Sequence of chain 1.EB:
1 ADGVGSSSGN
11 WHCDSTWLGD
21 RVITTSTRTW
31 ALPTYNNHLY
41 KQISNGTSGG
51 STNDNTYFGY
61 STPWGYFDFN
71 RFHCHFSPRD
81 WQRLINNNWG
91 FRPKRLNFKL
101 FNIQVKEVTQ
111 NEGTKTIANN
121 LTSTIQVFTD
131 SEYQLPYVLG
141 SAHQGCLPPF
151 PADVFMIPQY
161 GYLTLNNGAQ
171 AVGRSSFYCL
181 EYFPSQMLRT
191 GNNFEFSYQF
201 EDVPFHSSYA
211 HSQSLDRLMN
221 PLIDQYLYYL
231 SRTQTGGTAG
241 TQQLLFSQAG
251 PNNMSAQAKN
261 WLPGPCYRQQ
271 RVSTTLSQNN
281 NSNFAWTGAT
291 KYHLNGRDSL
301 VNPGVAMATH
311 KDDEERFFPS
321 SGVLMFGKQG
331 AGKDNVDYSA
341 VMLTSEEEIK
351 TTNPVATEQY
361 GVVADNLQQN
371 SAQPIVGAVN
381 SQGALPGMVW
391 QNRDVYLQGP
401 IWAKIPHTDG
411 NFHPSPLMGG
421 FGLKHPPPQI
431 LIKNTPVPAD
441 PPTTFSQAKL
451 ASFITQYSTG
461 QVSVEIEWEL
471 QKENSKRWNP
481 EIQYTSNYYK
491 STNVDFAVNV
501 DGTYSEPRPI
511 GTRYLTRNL

This small molecule binds to this protein.
Small molecule (SMILES): Nc1ccn([C@H]2C[C@H](O)[C@@H](COP(=O)(O)O)O2)c(=O)n1

Binding-site contacts:
Ligand atom C3' contacts residue DA1 of chain 1.RF at 2.6 Å.
Ligand atom C4 contacts residue ASP202 of chain 1.EB at 3.0 Å.
Ligand atom C4' contacts residue DA1 of chain 1.RF at 4.0 Å.
Ligand atom N4 contacts residue PRO204 of chain 1.EB at 4.2 Å.
Ligand atom O2 contacts residue DA1 of chain 1.RF at 3.4 Å (h-bond).
Ligand atom C6 contacts residue ASP202 of chain 1.EB at 4.3 Å.
Ligand atom C1' contacts residue DA1 of chain 1.RF at 3.9 Å.
Ligand atom C2 contacts residue PRO204 of chain 1.EB at 4.3 Å (hydrophobic).
Ligand atom C2' contacts residue PRO204 of chain 1.EB at 4.0 Å (hydrophobic).
Ligand atom C6 contacts residue PRO204 of chain 1.EB at 3.9 Å (hydrophobic).
Ligand atom C2' contacts residue DA1 of chain 1.RF at 2.9 Å.
Ligand atom C4 contacts residue PRO204 of chain 1.EB at 3.8 Å (hydrophobic).
Ligand atom C2 contacts residue DA1 of chain 1.RF at 4.2 Å.
Ligand atom N4 contacts residue ASP202 of chain 1.EB at 2.4 Å (salt-bridge).
Ligand atom O3' contacts residue DA1 of chain 1.RF at 1.6 Å.
Ligand atom C5 contacts residue VAL203 of chain 1.EB at 3.8 Å (hydrophobic).
Ligand atom N4 contacts residue VAL203 of chain 1.EB at 3.4 Å (h-bond).
Ligand atom N3 contacts residue ASP202 of chain 1.EB at 4.2 Å.
Ligand atom N3 contacts residue PRO204 of chain 1.EB at 4.0 Å.
Ligand atom C5 contacts residue PRO204 of chain 1.EB at 3.6 Å (hydrophobic).
Ligand atom C4 contacts residue VAL203 of chain 1.EB at 4.1 Å (hydrophobic).
Ligand atom C5' contacts residue PRO204 of chain 1.EB at 4.5 Å (hydrophobic).
Ligand atom C5 contacts residue ASP202 of chain 1.EB at 3.1 Å.
Ligand atom N1 contacts residue PRO204 of chain 1.EB at 4.2 Å.